Binding-site contacts:
Ligand atom C8 contacts residue ASN124 of chain 1.B at 4.5 Å.
Ligand atom C2 contacts residue ASN124 of chain 1.B at 2.6 Å.
Ligand atom C1 contacts residue ASN124 of chain 1.B at 1.5 Å.
Ligand atom C7 contacts residue ASN124 of chain 1.B at 3.5 Å.
Ligand atom C3 contacts residue ASN124 of chain 1.B at 3.8 Å.
Ligand atom O5 contacts residue ASN124 of chain 1.B at 2.4 Å (h-bond).
Ligand atom C8 contacts residue PRO123 of chain 1.B at 4.2 Å (hydrophobic).
Ligand atom N2 contacts residue ASN124 of chain 1.B at 3.0 Å (h-bond).
Ligand atom O7 contacts residue ASN124 of chain 1.B at 3.4 Å (h-bond).
Ligand atom O7 contacts residue ILE122 of chain 1.B at 4.5 Å.
Ligand atom C4 contacts residue ASN124 of chain 1.B at 4.3 Å.
Ligand atom C5 contacts residue ASN124 of chain 1.B at 3.7 Å.

This small molecule binds to this protein.
Small molecule (SMILES): CC(=O)N[C@@H]1[C@@H](O)[C@H](O)[C@@H](CO)O[C@H]1O

Sequence of chain 1.B:
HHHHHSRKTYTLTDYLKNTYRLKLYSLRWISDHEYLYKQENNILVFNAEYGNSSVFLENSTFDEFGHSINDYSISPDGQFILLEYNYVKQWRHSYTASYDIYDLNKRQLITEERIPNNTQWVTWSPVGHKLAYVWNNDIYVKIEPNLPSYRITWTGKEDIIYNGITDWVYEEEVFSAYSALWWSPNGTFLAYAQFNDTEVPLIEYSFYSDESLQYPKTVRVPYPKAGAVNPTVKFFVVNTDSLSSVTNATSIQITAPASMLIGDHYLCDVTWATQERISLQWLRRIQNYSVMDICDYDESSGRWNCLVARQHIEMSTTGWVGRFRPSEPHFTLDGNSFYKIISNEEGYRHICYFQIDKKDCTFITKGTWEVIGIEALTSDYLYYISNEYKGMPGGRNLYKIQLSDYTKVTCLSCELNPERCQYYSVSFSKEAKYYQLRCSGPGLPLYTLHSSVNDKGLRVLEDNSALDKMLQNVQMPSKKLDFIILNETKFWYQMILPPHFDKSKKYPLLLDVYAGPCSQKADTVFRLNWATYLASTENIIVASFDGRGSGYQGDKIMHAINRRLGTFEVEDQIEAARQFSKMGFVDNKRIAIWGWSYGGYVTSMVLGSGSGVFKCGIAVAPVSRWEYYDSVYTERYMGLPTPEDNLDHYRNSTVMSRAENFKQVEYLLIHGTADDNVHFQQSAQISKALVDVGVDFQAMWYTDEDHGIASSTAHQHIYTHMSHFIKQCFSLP